Sequence of chain 1.B:
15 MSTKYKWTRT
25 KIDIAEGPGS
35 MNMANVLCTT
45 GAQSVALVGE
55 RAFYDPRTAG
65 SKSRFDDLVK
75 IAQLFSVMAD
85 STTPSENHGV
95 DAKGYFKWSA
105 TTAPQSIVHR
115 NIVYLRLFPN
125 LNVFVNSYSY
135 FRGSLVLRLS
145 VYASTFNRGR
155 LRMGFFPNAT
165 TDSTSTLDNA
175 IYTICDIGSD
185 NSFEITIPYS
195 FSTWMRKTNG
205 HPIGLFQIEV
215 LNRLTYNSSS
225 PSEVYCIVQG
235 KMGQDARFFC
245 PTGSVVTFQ

Sequence of chain 3.B:
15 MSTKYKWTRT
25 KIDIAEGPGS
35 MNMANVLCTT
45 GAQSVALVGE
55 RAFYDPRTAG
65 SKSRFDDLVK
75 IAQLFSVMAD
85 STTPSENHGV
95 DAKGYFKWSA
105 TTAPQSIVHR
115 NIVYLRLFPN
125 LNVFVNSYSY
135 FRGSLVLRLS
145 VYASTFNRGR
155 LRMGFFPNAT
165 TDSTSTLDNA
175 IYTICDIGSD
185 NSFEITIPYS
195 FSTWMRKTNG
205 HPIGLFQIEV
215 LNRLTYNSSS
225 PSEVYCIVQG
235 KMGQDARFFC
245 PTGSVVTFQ

Sequence of chain 4.B:
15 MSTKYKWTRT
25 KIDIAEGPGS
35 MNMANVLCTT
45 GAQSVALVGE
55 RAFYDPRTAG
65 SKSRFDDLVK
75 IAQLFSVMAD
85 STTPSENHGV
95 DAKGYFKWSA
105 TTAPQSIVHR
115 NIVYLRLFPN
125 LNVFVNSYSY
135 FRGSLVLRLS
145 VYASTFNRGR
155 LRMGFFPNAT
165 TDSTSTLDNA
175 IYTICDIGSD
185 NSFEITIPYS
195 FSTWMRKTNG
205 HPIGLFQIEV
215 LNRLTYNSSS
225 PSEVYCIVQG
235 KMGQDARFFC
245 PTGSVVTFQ

Binding-site contacts:
Ligand atom C4 contacts residue TRP21 of chain 4.B at 3.7 Å (hydrophobic).
Ligand atom N3 contacts residue ARG55 of chain 1.B at 3.2 Å (salt-bridge).
Ligand atom P contacts residue THR17 of chain 4.B at 3.9 Å.
Ligand atom O3' contacts residue TYR19 of chain 3.B at 3.0 Å (h-bond).
Ligand atom C2 contacts residue TRP21 of chain 4.B at 3.2 Å (hydrophobic).
Ligand atom N6 contacts residue TYR58 of chain 1.B at 3.5 Å (h-bond).
Ligand atom O4' contacts residue ARG202 of chain 1.A at 3.9 Å.
Ligand atom C2 contacts residue TYR58 of chain 1.B at 3.8 Å (hydrophobic).
Ligand atom C5' contacts residue ARG202 of chain 1.A at 3.9 Å.
Ligand atom C4' contacts residue TYR19 of chain 3.B at 3.8 Å (hydrophobic).
Ligand atom N1 contacts residue TRP21 of chain 4.B at 3.8 Å.
Ligand atom O2' contacts residue CYS203 of chain 1.A at 3.3 Å (h-bond).
Ligand atom O2' contacts residue THR17 of chain 4.B at 2.8 Å.
Ligand atom O2 contacts residue TRP21 of chain 4.B at 2.9 Å.
Ligand atom O2' contacts residue ARG55 of chain 1.B at 3.1 Å (salt-bridge).
Ligand atom O2' contacts residue THR44 of chain 1.B at 3.9 Å.
Ligand atom OP1 contacts residue MET15 of chain 4.B at 3.1 Å.
Ligand atom O2' contacts residue ARG55 of chain 1.B at 3.8 Å.
Ligand atom C6 contacts residue TYR58 of chain 1.B at 3.8 Å (hydrophobic).
Ligand atom O4' contacts residue ARG68 of chain 1.B at 3.0 Å (salt-bridge).
Ligand atom OP1 contacts residue THR17 of chain 4.B at 3.7 Å.
Ligand atom OP2 contacts residue ARG202 of chain 1.A at 3.6 Å.
Ligand atom OP1 contacts residue TYR19 of chain 3.B at 3.6 Å (h-bond).
Ligand atom C2 contacts residue ALA56 of chain 1.B at 3.8 Å (hydrophobic).
Ligand atom C2' contacts residue THR17 of chain 4.B at 3.7 Å.
Ligand atom O2 contacts residue TYR58 of chain 1.B at 3.6 Å.
Ligand atom OP2 contacts residue ARG55 of chain 1.B at 2.9 Å (salt-bridge).
Ligand atom N1 contacts residue TYR58 of chain 1.B at 3.5 Å.
Ligand atom O4 contacts residue TRP21 of chain 4.B at 3.4 Å.
Ligand atom N3 contacts residue TRP21 of chain 4.B at 3.2 Å.
Ligand atom P contacts residue TYR19 of chain 3.B at 4.0 Å.
Ligand atom N1 contacts residue ALA56 of chain 1.B at 3.2 Å (h-bond).
Ligand atom C2' contacts residue ARG55 of chain 1.B at 3.4 Å.
Ligand atom N1 contacts residue ARG68 of chain 1.B at 3.9 Å.
Ligand atom C2 contacts residue ARG55 of chain 1.B at 3.1 Å.
Ligand atom O2' contacts residue TYR19 of chain 3.B at 3.7 Å.
Ligand atom OP2 contacts residue THR17 of chain 4.B at 3.5 Å.
Ligand atom C1' contacts residue TRP21 of chain 4.B at 3.9 Å (hydrophobic).
Ligand atom O2' contacts residue LEU41 of chain 1.B at 3.8 Å.
Ligand atom C1' contacts residue ARG68 of chain 1.B at 3.8 Å.

Sequence of chain 1.A:
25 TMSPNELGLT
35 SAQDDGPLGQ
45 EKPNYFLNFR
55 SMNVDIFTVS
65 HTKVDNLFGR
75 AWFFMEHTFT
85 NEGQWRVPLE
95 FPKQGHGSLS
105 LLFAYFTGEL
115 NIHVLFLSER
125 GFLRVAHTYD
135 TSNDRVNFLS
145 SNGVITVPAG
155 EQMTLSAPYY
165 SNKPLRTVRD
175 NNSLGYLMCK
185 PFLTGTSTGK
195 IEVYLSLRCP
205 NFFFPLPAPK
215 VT

This protein binds this small molecule.
Small molecule (SMILES): Nc1ncnc2c1ncn2[C@@H]1O[C@H](CO)[C@@H](O[P](=O)(O)OC[C@H]2O[C@@H](n3ccc(=O)[nH]c3=O)[C@H](O)[C@@H]2O[P](=O)(O)OC[C@H]2O[C@@H](n3ccc(=O)[nH]c3=O)[C@H](O)[C@@H]2O[P](=O)(O)OC[C@H]2O[C@@H](n3ccc(=O)[nH]c3=O)[C@H](O)[C@@H]2O[P](=O)(O)OC[C@H]2O[C@@H](n3ccc(=O)[nH]c3=O)[C@H](O)[C@@H]2O[P](=O)(O)OC[C@H]2O[C@@H](n3ccc(=O)[nH]c3=O)[C@H](O)[C@@H]2O)[C@H]1O